Binding-site contacts:
Ligand atom O2 contacts residue GLY44 of chain 2.A at 2.9 Å (h-bond).
Ligand atom C1 contacts residue GLY44 of chain 2.A at 3.9 Å.
Ligand atom C8 contacts residue TYR145 of chain 2.A at 3.7 Å (hydrophobic).
Ligand atom C4 contacts residue LEU11 of chain 2.A at 4.0 Å (hydrophobic).
Ligand atom O2 contacts residue ASN73 of chain 2.A at 3.0 Å (h-bond).
Ligand atom O2 contacts residue ASP45 of chain 2.A at 4.3 Å.
Ligand atom O1 contacts residue HIS157 of chain 2.A at 2.8 Å (h-bond).
Ligand atom C1 contacts residue SER10 of chain 2.A at 3.1 Å.
Ligand atom C5 contacts residue ASN73 of chain 2.A at 4.5 Å.
Ligand atom C8 contacts residue PRO110 of chain 2.A at 3.7 Å (hydrophobic).
Ligand atom C1 contacts residue ASN73 of chain 2.A at 3.3 Å.
Ligand atom C3 contacts residue GLY72 of chain 2.A at 4.3 Å.
Ligand atom C4 contacts residue ILE156 of chain 2.A at 4.2 Å (hydrophobic).
Ligand atom C6 contacts residue PHE139 of chain 2.A at 4.0 Å (hydrophobic).
Ligand atom O2 contacts residue SER43 of chain 2.A at 3.9 Å.
Ligand atom C5 contacts residue LEU76 of chain 2.A at 4.4 Å (hydrophobic).
Ligand atom O2 contacts residue SER10 of chain 2.A at 2.9 Å (h-bond).
Ligand atom C7 contacts residue LEU76 of chain 2.A at 4.3 Å (hydrophobic).
Ligand atom C7 contacts residue ARG108 of chain 2.A at 3.4 Å.
Ligand atom C2 contacts residue LEU11 of chain 2.A at 4.1 Å (hydrophobic).
Ligand atom C5 contacts residue LEU11 of chain 2.A at 4.4 Å (hydrophobic).
Ligand atom C1 contacts residue HIS157 of chain 2.A at 3.8 Å.
Ligand atom C6 contacts residue GLY72 of chain 2.A at 4.4 Å.
Ligand atom C2 contacts residue ASP9 of chain 2.A at 3.5 Å.
Ligand atom O1 contacts residue ASN73 of chain 2.A at 3.6 Å (h-bond).
Ligand atom C3 contacts residue ASP9 of chain 2.A at 3.9 Å.
Ligand atom O1 contacts residue SER10 of chain 2.A at 3.3 Å.
Ligand atom C8 contacts residue LEU109 of chain 2.A at 4.4 Å (hydrophobic).
Ligand atom C2 contacts residue ASN73 of chain 2.A at 3.8 Å.
Ligand atom C7 contacts residue LEU109 of chain 2.A at 4.2 Å (hydrophobic).
Ligand atom C8 contacts residue LEU76 of chain 2.A at 4.2 Å (hydrophobic).
Ligand atom O1 contacts residue GLY44 of chain 2.A at 4.2 Å.
Ligand atom C2 contacts residue SER10 of chain 2.A at 3.8 Å.
Ligand atom C3 contacts residue ASN73 of chain 2.A at 3.3 Å.
Ligand atom C6 contacts residue LEU11 of chain 2.A at 4.0 Å (hydrophobic).
Ligand atom C8 contacts residue ARG108 of chain 2.A at 3.6 Å.
Ligand atom O2 contacts residue ASP9 of chain 2.A at 3.1 Å.
Ligand atom C5 contacts residue GLY72 of chain 2.A at 3.6 Å.
Ligand atom C2 contacts residue HIS157 of chain 2.A at 4.0 Å.
Ligand atom C1 contacts residue ASP9 of chain 2.A at 4.1 Å.

This protein binds this small molecule.
Small molecule (SMILES): CCCCCCCC(=O)O

Sequence of chain 2.A:
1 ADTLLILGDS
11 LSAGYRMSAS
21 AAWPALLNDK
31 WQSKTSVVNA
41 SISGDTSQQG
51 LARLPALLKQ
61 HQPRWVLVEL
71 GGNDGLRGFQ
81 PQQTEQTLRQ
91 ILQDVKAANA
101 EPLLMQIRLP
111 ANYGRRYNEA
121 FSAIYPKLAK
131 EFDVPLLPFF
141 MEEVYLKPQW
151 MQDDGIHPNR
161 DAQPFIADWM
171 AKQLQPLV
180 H